Sequence of chain 4.A:
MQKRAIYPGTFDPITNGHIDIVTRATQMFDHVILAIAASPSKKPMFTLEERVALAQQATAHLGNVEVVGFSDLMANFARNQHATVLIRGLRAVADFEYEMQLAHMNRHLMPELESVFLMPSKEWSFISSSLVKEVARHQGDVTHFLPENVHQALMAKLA

Sequence of chain 5.A:
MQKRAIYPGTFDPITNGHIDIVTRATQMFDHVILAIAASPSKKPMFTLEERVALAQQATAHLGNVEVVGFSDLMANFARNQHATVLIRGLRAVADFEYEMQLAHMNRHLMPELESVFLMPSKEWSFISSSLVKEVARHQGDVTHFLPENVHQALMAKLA

Binding-site contacts:
Ligand atom C15 contacts residue PHE70 of chain 4.A at 3.8 Å (hydrophobic).
Ligand atom C17 contacts residue PHE70 of chain 4.A at 3.7 Å (hydrophobic).
Ligand atom C13 contacts residue ASP72 of chain 4.A at 3.8 Å.
Ligand atom C18 contacts residue ALA37 of chain 4.A at 3.5 Å (hydrophobic).
Ligand atom C21 contacts residue ALA37 of chain 4.A at 3.7 Å (hydrophobic).
Ligand atom C5 contacts residue MET74 of chain 4.A at 3.5 Å (hydrophobic).
Ligand atom C10 contacts residue MET105 of chain 4.A at 3.5 Å (hydrophobic).
Ligand atom C16 contacts residue ALA37 of chain 4.A at 3.7 Å (hydrophobic).
Ligand atom C15 contacts residue SER39 of chain 4.A at 3.8 Å.
Ligand atom C14 contacts residue HIS138 of chain 5.A at 3.8 Å.
Ligand atom C13 contacts residue HIS138 of chain 5.A at 3.6 Å.
Ligand atom CL contacts residue MET74 of chain 4.A at 3.8 Å.
Ligand atom C19 contacts residue THR10 of chain 4.A at 3.7 Å.
Ligand atom CL contacts residue GLY9 of chain 4.A at 3.5 Å.
Ligand atom N23 contacts residue ALA38 of chain 4.A at 3.4 Å (h-bond).
Ligand atom C17 contacts residue ALA37 of chain 4.A at 3.6 Å (hydrophobic).
Ligand atom C8 contacts residue HIS138 of chain 5.A at 3.9 Å.
Ligand atom N12 contacts residue ASP72 of chain 4.A at 3.0 Å (salt-bridge).
Ligand atom C14 contacts residue PHE70 of chain 4.A at 3.8 Å (hydrophobic).
Ligand atom C10 contacts residue VAL135 of chain 5.A at 3.7 Å (hydrophobic).
Ligand atom N7 contacts residue HIS138 of chain 5.A at 3.8 Å.
Ligand atom C1 contacts residue LEU102 of chain 4.A at 3.7 Å (hydrophobic).
Ligand atom C10 contacts residue ASN106 of chain 4.A at 3.7 Å.
Ligand atom N6 contacts residue LEU73 of chain 4.A at 3.7 Å.
Ligand atom C8 contacts residue MET74 of chain 4.A at 3.8 Å (hydrophobic).
Ligand atom O11 contacts residue GLU134 of chain 5.A at 3.6 Å.
Ligand atom N9 contacts residue MET74 of chain 4.A at 2.9 Å (h-bond).
Ligand atom N23 contacts residue SER39 of chain 4.A at 2.8 Å (h-bond).
Ligand atom C14 contacts residue ASP72 of chain 4.A at 3.2 Å.
Ligand atom C10 contacts residue LEU102 of chain 4.A at 3.7 Å (hydrophobic).
Ligand atom N4 contacts residue MET74 of chain 4.A at 3.8 Å.
Ligand atom C15 contacts residue ALA37 of chain 4.A at 3.8 Å (hydrophobic).
Ligand atom C2 contacts residue LEU102 of chain 4.A at 3.7 Å (hydrophobic).
Ligand atom C15 contacts residue SER71 of chain 4.A at 3.8 Å.
Ligand atom C14 contacts residue SER71 of chain 4.A at 3.5 Å.
Ligand atom C19 contacts residue ALA37 of chain 4.A at 3.5 Å (hydrophobic).
Ligand atom N9 contacts residue LEU73 of chain 4.A at 3.6 Å.
Ligand atom C20 contacts residue ALA37 of chain 4.A at 3.7 Å (hydrophobic).
Ligand atom N6 contacts residue MET74 of chain 4.A at 3.8 Å.
Ligand atom C20 contacts residue SER39 of chain 4.A at 3.9 Å.

This small molecule binds to this protein.
Small molecule (SMILES): CC1=Nc2nc(N[C@H](CC#N)c3cccc(Cl)c3)nn2C(=O)C1